Sequence of chain 1.A:
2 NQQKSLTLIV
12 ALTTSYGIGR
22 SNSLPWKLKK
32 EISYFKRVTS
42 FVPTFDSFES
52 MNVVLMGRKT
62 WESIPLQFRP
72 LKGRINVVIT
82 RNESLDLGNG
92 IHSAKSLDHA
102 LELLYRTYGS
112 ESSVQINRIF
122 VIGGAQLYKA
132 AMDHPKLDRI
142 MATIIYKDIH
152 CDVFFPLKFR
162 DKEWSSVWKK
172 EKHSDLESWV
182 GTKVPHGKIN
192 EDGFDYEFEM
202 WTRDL

Binding-site contacts:
Ligand atom C11 contacts residue LEU25 of chain 1.A at 4.0 Å (hydrophobic).
Ligand atom C9 contacts residue PHE36 of chain 1.A at 4.0 Å (hydrophobic).
Ligand atom N4 contacts residue THR144 of chain 1.A at 3.9 Å.
Ligand atom N7 contacts residue PHE36 of chain 1.A at 3.8 Å.
Ligand atom C3 contacts residue GLU32 of chain 1.A at 3.5 Å.
Ligand atom O16 contacts residue ILE65 of chain 1.A at 4.0 Å.
Ligand atom N2 contacts residue GLU32 of chain 1.A at 2.8 Å (salt-bridge).
Ligand atom C1 contacts residue GLU32 of chain 1.A at 3.8 Å.
Ligand atom N5 contacts residue VAL11 of chain 1.A at 3.6 Å.
Ligand atom C9 contacts residue ILE123 of chain 1.A at 3.9 Å (hydrophobic).
Ligand atom C9 contacts residue NDP1 of chain 1.B at 3.8 Å.
Ligand atom C14 contacts residue LEU25 of chain 1.A at 3.8 Å (hydrophobic).
Ligand atom N5 contacts residue PHE36 of chain 1.A at 3.6 Å.
Ligand atom C12 contacts residue LEU25 of chain 1.A at 3.7 Å (hydrophobic).
Ligand atom N4 contacts residue ILE10 of chain 1.A at 3.9 Å.
Ligand atom N7 contacts residue NDP1 of chain 1.B at 3.8 Å.
Ligand atom N4 contacts residue VAL11 of chain 1.A at 3.8 Å.
Ligand atom C8 contacts residue NDP1 of chain 1.B at 3.9 Å.
Ligand atom C6 contacts residue ILE10 of chain 1.A at 3.7 Å (hydrophobic).
Ligand atom C6 contacts residue NDP1 of chain 1.B at 3.5 Å.
Ligand atom N4 contacts residue GLU32 of chain 1.A at 2.6 Å (salt-bridge).
Ligand atom N7 contacts residue ILE123 of chain 1.A at 2.9 Å (h-bond).
Ligand atom N5 contacts residue ILE10 of chain 1.A at 3.5 Å (h-bond).
Ligand atom N7 contacts residue TYR129 of chain 1.A at 3.6 Å (h-bond).
Ligand atom C1 contacts residue PHE36 of chain 1.A at 3.8 Å (hydrophobic).
Ligand atom C6 contacts residue PHE36 of chain 1.A at 3.6 Å (hydrophobic).
Ligand atom O13 contacts residue LEU25 of chain 1.A at 3.6 Å.
Ligand atom C8 contacts residue PHE36 of chain 1.A at 3.6 Å (hydrophobic).
Ligand atom C3 contacts residue PHE36 of chain 1.A at 3.7 Å (hydrophobic).
Ligand atom C18 contacts residue ILE33 of chain 1.A at 3.9 Å (hydrophobic).
Ligand atom N5 contacts residue NDP1 of chain 1.B at 3.7 Å.
Ligand atom C14 contacts residue NDP1 of chain 1.B at 3.2 Å.
Ligand atom N4 contacts residue ALA12 of chain 1.A at 3.9 Å.
Ligand atom C15 contacts residue ILE65 of chain 1.A at 3.9 Å (hydrophobic).
Ligand atom N2 contacts residue PHE36 of chain 1.A at 3.8 Å.
Ligand atom C20 contacts residue PHE36 of chain 1.A at 3.8 Å (hydrophobic).
Ligand atom O16 contacts residue PRO66 of chain 1.A at 3.6 Å.
Ligand atom N7 contacts residue ILE10 of chain 1.A at 2.9 Å (h-bond).
Ligand atom C17 contacts residue PRO66 of chain 1.A at 3.9 Å (hydrophobic).
Ligand atom O19 contacts residue ILE33 of chain 1.A at 3.8 Å.

A protein and the small-molecule ligand that binds it are described below.
Small molecule (SMILES): COc1cc(Cc2cnc(N)nc2N)cc(OC)c1OC